Binding-site contacts:
Ligand atom C7 contacts residue ASN346 of chain 1.E at 3.3 Å.
Ligand atom C1 contacts residue SER348 of chain 1.E at 3.8 Å.
Ligand atom O5 contacts residue ASN346 of chain 1.E at 2.3 Å (h-bond).
Ligand atom N2 contacts residue ASN346 of chain 1.E at 3.0 Å (h-bond).
Ligand atom C4 contacts residue ASN346 of chain 1.E at 4.2 Å.
Ligand atom C5 contacts residue SER348 of chain 1.E at 4.3 Å.
Ligand atom O5 contacts residue SER348 of chain 1.E at 4.2 Å.
Ligand atom O7 contacts residue ASN346 of chain 1.E at 3.1 Å (h-bond).
Ligand atom C2 contacts residue ASN346 of chain 1.E at 2.5 Å.
Ligand atom C3 contacts residue ASN346 of chain 1.E at 3.8 Å.
Ligand atom C5 contacts residue ASN346 of chain 1.E at 3.7 Å.
Ligand atom C8 contacts residue THR332 of chain 1.E at 3.6 Å.
Ligand atom C1 contacts residue ASN346 of chain 1.E at 1.4 Å.
Ligand atom C8 contacts residue ASN346 of chain 1.E at 4.1 Å.

A small-molecule ligand and the protein it binds are described below.
Small molecule (SMILES): CC(=O)N[C@@H]1[C@@H](O)[C@H](O)[C@@H](CO)O[C@H]1O

Sequence of chain 1.E:
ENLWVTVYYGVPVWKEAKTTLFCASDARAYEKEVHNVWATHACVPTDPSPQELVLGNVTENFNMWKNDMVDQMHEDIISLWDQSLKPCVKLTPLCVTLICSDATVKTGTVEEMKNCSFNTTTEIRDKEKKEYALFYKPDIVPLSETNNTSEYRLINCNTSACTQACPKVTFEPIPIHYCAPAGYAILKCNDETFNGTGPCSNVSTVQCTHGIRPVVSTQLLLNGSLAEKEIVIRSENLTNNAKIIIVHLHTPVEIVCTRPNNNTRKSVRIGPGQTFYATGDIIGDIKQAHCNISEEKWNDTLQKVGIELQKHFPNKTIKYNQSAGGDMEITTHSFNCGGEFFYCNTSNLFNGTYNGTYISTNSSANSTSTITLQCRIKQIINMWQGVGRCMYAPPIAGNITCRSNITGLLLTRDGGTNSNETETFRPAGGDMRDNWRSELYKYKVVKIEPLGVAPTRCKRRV